Sequence of chain 1.D:
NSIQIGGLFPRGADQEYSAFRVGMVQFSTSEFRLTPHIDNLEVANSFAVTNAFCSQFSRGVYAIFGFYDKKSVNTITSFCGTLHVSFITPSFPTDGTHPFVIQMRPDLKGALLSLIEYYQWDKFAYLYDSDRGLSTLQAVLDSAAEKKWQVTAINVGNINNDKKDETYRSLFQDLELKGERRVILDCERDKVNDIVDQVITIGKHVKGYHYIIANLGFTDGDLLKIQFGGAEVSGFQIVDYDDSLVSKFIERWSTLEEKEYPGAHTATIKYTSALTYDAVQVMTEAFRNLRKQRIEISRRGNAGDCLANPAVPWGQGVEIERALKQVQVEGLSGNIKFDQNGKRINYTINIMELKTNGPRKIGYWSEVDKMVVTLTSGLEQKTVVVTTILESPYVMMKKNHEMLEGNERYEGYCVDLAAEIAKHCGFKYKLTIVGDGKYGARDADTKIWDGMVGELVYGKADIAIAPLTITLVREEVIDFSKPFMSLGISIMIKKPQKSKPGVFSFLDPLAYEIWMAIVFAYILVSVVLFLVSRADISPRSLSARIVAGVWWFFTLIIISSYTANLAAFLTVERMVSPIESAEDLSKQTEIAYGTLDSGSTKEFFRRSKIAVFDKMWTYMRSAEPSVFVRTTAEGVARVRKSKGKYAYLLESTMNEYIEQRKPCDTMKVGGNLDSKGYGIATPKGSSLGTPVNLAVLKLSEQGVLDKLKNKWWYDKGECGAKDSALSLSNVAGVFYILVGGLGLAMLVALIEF

This small molecule binds to this protein.
Small molecule (SMILES): N[C@@H](Cn1cc(F)c(=O)[nH]c1=O)C(=O)O

Binding-site contacts:
Ligand atom O92 contacts residue PRO473 of chain 1.D at 3.4 Å (h-bond).
Ligand atom F5 contacts residue GLU695 of chain 1.D at 3.9 Å.
Ligand atom F5 contacts residue GLU397 of chain 1.D at 3.9 Å.
Ligand atom C6 contacts residue TYR445 of chain 1.D at 3.5 Å (hydrophobic).
Ligand atom N3 contacts residue THR645 of chain 1.D at 3.0 Å (h-bond).
Ligand atom O2 contacts residue THR645 of chain 1.D at 2.9 Å (h-bond).
Ligand atom C9 contacts residue TYR445 of chain 1.D at 3.7 Å (hydrophobic).
Ligand atom C2 contacts residue GLU695 of chain 1.D at 3.5 Å.
Ligand atom C9 contacts residue ARG480 of chain 1.D at 3.5 Å.
Ligand atom F5 contacts residue THR676 of chain 1.D at 3.4 Å.
Ligand atom O91 contacts residue TYR445 of chain 1.D at 3.9 Å.
Ligand atom C2 contacts residue THR645 of chain 1.D at 3.4 Å.
Ligand atom C9 contacts residue SER644 of chain 1.D at 3.7 Å.
Ligand atom O2 contacts residue GLY643 of chain 1.D at 3.3 Å.
Ligand atom C5 contacts residue GLU695 of chain 1.D at 3.4 Å.
Ligand atom F5 contacts residue MET698 of chain 1.D at 3.5 Å.
Ligand atom N8 contacts residue GLU695 of chain 1.D at 3.3 Å (salt-bridge).
Ligand atom O2 contacts residue GLU695 of chain 1.D at 3.7 Å.
Ligand atom O2 contacts residue SER644 of chain 1.D at 2.9 Å (h-bond).
Ligand atom N1 contacts residue GLU695 of chain 1.D at 3.6 Å (salt-bridge).
Ligand atom C4 contacts residue GLU695 of chain 1.D at 3.6 Å.
Ligand atom O92 contacts residue TYR445 of chain 1.D at 3.4 Å.
Ligand atom N3 contacts residue GLU695 of chain 1.D at 3.6 Å.
Ligand atom O92 contacts residue ARG480 of chain 1.D at 3.0 Å (salt-bridge).
Ligand atom N8 contacts residue TYR445 of chain 1.D at 3.3 Å.
Ligand atom C7 contacts residue TYR445 of chain 1.D at 3.5 Å (hydrophobic).
Ligand atom N8 contacts residue PRO473 of chain 1.D at 2.7 Å (h-bond).
Ligand atom O4 contacts residue LEU694 of chain 1.D at 3.5 Å.
Ligand atom O91 contacts residue SER644 of chain 1.D at 3.2 Å (h-bond).
Ligand atom C8 contacts residue TYR445 of chain 1.D at 3.9 Å (hydrophobic).
Ligand atom N8 contacts residue THR475 of chain 1.D at 3.2 Å (h-bond).
Ligand atom O92 contacts residue LEU474 of chain 1.D at 3.5 Å.
Ligand atom C6 contacts residue GLU695 of chain 1.D at 3.3 Å.
Ligand atom O91 contacts residue ARG480 of chain 1.D at 3.0 Å (salt-bridge).
Ligand atom C8 contacts residue THR475 of chain 1.D at 3.1 Å.
Ligand atom C9 contacts residue THR475 of chain 1.D at 3.3 Å.
Ligand atom C8 contacts residue GLU695 of chain 1.D at 3.2 Å.
Ligand atom C8 contacts residue SER644 of chain 1.D at 3.6 Å.
Ligand atom O92 contacts residue THR475 of chain 1.D at 2.7 Å (h-bond).
Ligand atom O4 contacts residue GLU695 of chain 1.D at 3.2 Å (salt-bridge).